Binding-site contacts:
Ligand atom C14 contacts residue ASP158 of chain 1.A at 3.6 Å.
Ligand atom O5 contacts residue THR187 of chain 1.A at 2.6 Å (h-bond).
Ligand atom O5 contacts residue ATP1 of chain 1.D at 3.7 Å.
Ligand atom C15 contacts residue TYR70 of chain 1.A at 3.8 Å (hydrophobic).
Ligand atom C8 contacts residue GLU208 of chain 1.A at 3.6 Å.
Ligand atom C18 contacts residue ARG211 of chain 1.A at 3.8 Å.
Ligand atom O5 contacts residue LYS214 of chain 1.A at 3.7 Å.
Ligand atom S1 contacts residue GLU208 of chain 1.A at 3.4 Å (salt-bridge).
Ligand atom C20 contacts residue GLU208 of chain 1.A at 3.6 Å.
Ligand atom C2 contacts residue ARG211 of chain 1.A at 3.5 Å.
Ligand atom C13 contacts residue GLY16 of chain 1.A at 3.6 Å.
Ligand atom C17 contacts residue GLU208 of chain 1.A at 3.2 Å.
Ligand atom C12 contacts residue GLY16 of chain 1.A at 3.2 Å.
Ligand atom O5 contacts residue GLY183 of chain 1.A at 3.7 Å.
Ligand atom C1 contacts residue LEU17 of chain 1.A at 3.6 Å (hydrophobic).
Ligand atom O5 contacts residue ARG184 of chain 1.A at 3.7 Å.
Ligand atom S1 contacts residue ARG207 of chain 1.A at 3.5 Å.
Ligand atom O5 contacts residue ASP158 of chain 1.A at 3.6 Å.
Ligand atom C16 contacts residue TYR70 of chain 1.A at 3.5 Å (hydrophobic).
Ligand atom C5 contacts residue GLU208 of chain 1.A at 3.5 Å.
Ligand atom O1 contacts residue LEU17 of chain 1.A at 3.8 Å.
Ligand atom C17 contacts residue TYR70 of chain 1.A at 3.5 Å (hydrophobic).
Ligand atom O4 contacts residue GLU208 of chain 1.A at 2.9 Å (salt-bridge).
Ligand atom O3 contacts residue TYR70 of chain 1.A at 2.9 Å (h-bond).
Ligand atom C3 contacts residue ARG211 of chain 1.A at 3.6 Å.
Ligand atom C11 contacts residue TYR70 of chain 1.A at 3.7 Å (hydrophobic).
Ligand atom C6 contacts residue PRO33 of chain 1.A at 3.5 Å (hydrophobic).
Ligand atom C17 contacts residue ARG207 of chain 1.A at 3.7 Å.
Ligand atom C18 contacts residue ASP158 of chain 1.A at 3.5 Å.
Ligand atom C10 contacts residue TYR70 of chain 1.A at 3.5 Å (hydrophobic).
Ligand atom C19 contacts residue ARG211 of chain 1.A at 3.4 Å.
Ligand atom N1 contacts residue ASP158 of chain 1.A at 2.6 Å (salt-bridge).
Ligand atom C16 contacts residue ASP158 of chain 1.A at 3.7 Å.
Ligand atom C10 contacts residue ILE35 of chain 1.A at 3.6 Å (hydrophobic).
Ligand atom N1 contacts residue ARG184 of chain 1.A at 3.7 Å.
Ligand atom C20 contacts residue GLN60 of chain 1.A at 3.4 Å.
Ligand atom O5 contacts residue ARG211 of chain 1.A at 3.5 Å.
Ligand atom C18 contacts residue THR187 of chain 1.A at 3.6 Å.
Ligand atom O4 contacts residue ARG211 of chain 1.A at 3.2 Å (salt-bridge).
Ligand atom C9 contacts residue TYR70 of chain 1.A at 3.7 Å (hydrophobic).

Sequence of chain 1.A:
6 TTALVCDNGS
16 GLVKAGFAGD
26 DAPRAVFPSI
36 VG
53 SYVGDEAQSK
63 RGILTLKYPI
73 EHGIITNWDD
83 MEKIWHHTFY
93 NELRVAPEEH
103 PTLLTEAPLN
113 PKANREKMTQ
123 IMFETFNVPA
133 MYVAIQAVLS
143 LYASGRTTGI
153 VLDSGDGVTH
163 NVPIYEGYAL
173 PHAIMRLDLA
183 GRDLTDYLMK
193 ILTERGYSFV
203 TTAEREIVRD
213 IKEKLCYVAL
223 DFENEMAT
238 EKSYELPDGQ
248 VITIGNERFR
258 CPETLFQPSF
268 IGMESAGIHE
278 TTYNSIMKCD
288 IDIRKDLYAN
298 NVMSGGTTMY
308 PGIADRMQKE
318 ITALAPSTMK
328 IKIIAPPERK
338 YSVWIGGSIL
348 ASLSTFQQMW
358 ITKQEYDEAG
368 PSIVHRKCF

The small molecule below binds the protein below.
Small molecule (SMILES): C/C1=C/C(=O)O[C@@H]2C[C@@H](CC[C@H](C)/C=C\CC1)O[C@@](O)([C@@H]1CSC(=O)N1)C2